Sequence of chain 1.A:
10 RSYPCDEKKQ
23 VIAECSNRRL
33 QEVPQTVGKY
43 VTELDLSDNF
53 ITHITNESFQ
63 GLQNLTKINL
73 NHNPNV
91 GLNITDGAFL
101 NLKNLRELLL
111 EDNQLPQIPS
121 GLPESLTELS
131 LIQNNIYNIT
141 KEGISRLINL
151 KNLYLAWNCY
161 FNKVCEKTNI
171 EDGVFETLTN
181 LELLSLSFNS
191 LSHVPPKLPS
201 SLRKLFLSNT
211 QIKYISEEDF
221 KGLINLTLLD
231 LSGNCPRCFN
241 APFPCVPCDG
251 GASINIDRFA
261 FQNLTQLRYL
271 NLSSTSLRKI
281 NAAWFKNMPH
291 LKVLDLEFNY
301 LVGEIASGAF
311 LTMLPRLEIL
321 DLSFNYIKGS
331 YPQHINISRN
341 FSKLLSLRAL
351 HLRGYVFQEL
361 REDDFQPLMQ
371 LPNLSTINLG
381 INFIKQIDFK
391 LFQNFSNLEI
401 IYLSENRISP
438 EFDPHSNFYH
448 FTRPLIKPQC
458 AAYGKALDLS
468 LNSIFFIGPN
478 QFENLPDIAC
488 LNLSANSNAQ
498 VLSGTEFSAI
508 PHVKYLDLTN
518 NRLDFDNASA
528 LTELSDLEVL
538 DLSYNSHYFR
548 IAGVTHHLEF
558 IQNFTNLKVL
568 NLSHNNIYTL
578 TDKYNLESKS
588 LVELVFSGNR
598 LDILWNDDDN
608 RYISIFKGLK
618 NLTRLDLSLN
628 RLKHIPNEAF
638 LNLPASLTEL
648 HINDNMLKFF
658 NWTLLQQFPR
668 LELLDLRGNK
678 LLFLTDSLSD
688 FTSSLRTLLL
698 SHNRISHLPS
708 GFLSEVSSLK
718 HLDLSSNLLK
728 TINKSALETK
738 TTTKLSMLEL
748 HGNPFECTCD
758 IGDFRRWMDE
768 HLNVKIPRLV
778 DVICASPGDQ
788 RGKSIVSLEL

A protein and the small-molecule ligand that binds it are described below.
Small molecule (SMILES): CC(=O)N[C@H]1[C@H](O[C@H]2[C@H](O)[C@@H](NC(C)=O)CO[C@@H]2CO)O[C@H](CO)[C@@H](O[C@@H]2O[C@H](CO)[C@@H](O)[C@H](O)[C@@H]2O)[C@@H]1O

Binding-site contacts:
Ligand atom C5 contacts residue GLN456 of chain 1.A at 3.8 Å.
Ligand atom O6 contacts residue GLU590 of chain 1.A at 2.7 Å (salt-bridge).
Ligand atom O5 contacts residue VAL592 of chain 1.A at 3.6 Å.
Ligand atom C7 contacts residue ASP538 of chain 1.A at 3.8 Å.
Ligand atom C3 contacts residue LYS454 of chain 1.A at 4.0 Å.
Ligand atom O5 contacts residue GLN456 of chain 1.A at 3.3 Å (h-bond).
Ligand atom C2 contacts residue ASP538 of chain 1.A at 3.7 Å.
Ligand atom C7 contacts residue GLN456 of chain 1.A at 3.9 Å.
Ligand atom C6 contacts residue GLN456 of chain 1.A at 3.9 Å.
Ligand atom C1 contacts residue ASP538 of chain 1.A at 3.7 Å.
Ligand atom C7 contacts residue TYR512 of chain 1.A at 3.9 Å (hydrophobic).
Ligand atom C3 contacts residue ASN568 of chain 1.A at 3.7 Å.
Ligand atom O3 contacts residue LYS454 of chain 1.A at 3.5 Å (salt-bridge).
Ligand atom C1 contacts residue GLN456 of chain 1.A at 3.9 Å.
Ligand atom C3 contacts residue ASP538 of chain 1.A at 3.9 Å.
Ligand atom O5 contacts residue ASN568 of chain 1.A at 2.3 Å (h-bond).
Ligand atom C2 contacts residue GLN456 of chain 1.A at 3.9 Å.
Ligand atom C8 contacts residue THR516 of chain 1.A at 4.1 Å.
Ligand atom O7 contacts residue GLN456 of chain 1.A at 3.4 Å.
Ligand atom O6 contacts residue VAL592 of chain 1.A at 3.8 Å.
Ligand atom O7 contacts residue TYR512 of chain 1.A at 2.8 Å (h-bond).
Ligand atom C3 contacts residue GLN456 of chain 1.A at 3.5 Å.
Ligand atom C8 contacts residue SER540 of chain 1.A at 3.7 Å.
Ligand atom O7 contacts residue LYS454 of chain 1.A at 3.2 Å (salt-bridge).
Ligand atom N2 contacts residue SER540 of chain 1.A at 3.8 Å.
Ligand atom C1 contacts residue ASN568 of chain 1.A at 1.4 Å.
Ligand atom O4 contacts residue LYS454 of chain 1.A at 3.4 Å (salt-bridge).
Ligand atom O6 contacts residue GLN456 of chain 1.A at 4.0 Å.
Ligand atom C8 contacts residue ASP538 of chain 1.A at 3.8 Å.
Ligand atom C7 contacts residue ASN568 of chain 1.A at 3.7 Å.
Ligand atom O3 contacts residue GLN456 of chain 1.A at 2.6 Å (h-bond).
Ligand atom C7 contacts residue SER540 of chain 1.A at 3.8 Å.
Ligand atom C2 contacts residue ASN568 of chain 1.A at 2.4 Å.
Ligand atom N2 contacts residue ASN568 of chain 1.A at 2.9 Å (h-bond).
Ligand atom O7 contacts residue ASN568 of chain 1.A at 4.0 Å.
Ligand atom C6 contacts residue GLU590 of chain 1.A at 3.4 Å.
Ligand atom C6 contacts residue VAL566 of chain 1.A at 3.8 Å (hydrophobic).
Ligand atom C5 contacts residue ASN568 of chain 1.A at 3.5 Å.
Ligand atom C4 contacts residue GLN456 of chain 1.A at 3.5 Å.
Ligand atom N2 contacts residue ASP538 of chain 1.A at 2.9 Å (salt-bridge).